A protein and the small-molecule ligand that binds it are described below.
Small molecule (SMILES): CC(C)CCC[C@@H](C)[C@H]1CC[C@H]2[C@@H]3CC=C4C[C@@H](O)CC[C@]4(C)[C@H]3CC[C@]12C

Sequence of chain 1.D:
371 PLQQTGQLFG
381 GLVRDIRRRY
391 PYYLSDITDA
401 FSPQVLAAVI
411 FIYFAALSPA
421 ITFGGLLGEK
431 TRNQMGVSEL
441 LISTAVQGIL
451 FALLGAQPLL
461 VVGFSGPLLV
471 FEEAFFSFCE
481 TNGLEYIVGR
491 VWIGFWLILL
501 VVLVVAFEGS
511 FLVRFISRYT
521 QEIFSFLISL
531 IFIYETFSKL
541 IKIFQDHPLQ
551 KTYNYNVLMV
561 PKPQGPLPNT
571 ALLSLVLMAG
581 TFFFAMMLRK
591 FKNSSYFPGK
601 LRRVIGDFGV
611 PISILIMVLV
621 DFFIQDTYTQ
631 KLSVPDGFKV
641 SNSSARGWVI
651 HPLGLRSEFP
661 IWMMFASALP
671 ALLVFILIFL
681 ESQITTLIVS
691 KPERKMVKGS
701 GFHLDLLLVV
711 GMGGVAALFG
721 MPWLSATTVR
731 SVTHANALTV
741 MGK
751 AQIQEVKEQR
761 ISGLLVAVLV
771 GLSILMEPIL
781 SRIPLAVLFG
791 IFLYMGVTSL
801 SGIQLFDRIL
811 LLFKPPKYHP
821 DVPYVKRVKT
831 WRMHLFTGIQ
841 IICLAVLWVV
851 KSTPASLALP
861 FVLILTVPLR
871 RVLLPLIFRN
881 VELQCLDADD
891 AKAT

Binding-site contacts:
Ligand atom C13 contacts residue HIS834 of chain 1.D at 4.4 Å.
Ligand atom C15 contacts residue PRO816 of chain 1.D at 4.0 Å (hydrophobic).
Ligand atom C2 contacts residue TRP831 of chain 1.D at 4.5 Å (hydrophobic).
Ligand atom C11 contacts residue TRP831 of chain 1.D at 3.8 Å (hydrophobic).
Ligand atom C22 contacts residue PIO1 of chain 1.J at 3.6 Å.
Ligand atom C23 contacts residue LEU812 of chain 1.D at 4.2 Å (hydrophobic).
Ligand atom C18 contacts residue TRP831 of chain 1.D at 4.3 Å (hydrophobic).
Ligand atom C24 contacts residue LEU812 of chain 1.D at 3.5 Å (hydrophobic).
Ligand atom C15 contacts residue PIO1 of chain 1.J at 4.0 Å.
Ligand atom C18 contacts residue THR830 of chain 1.D at 4.0 Å.
Ligand atom C23 contacts residue PIO1 of chain 1.J at 3.6 Å.
Ligand atom C20 contacts residue HIS834 of chain 1.D at 4.3 Å.
Ligand atom C16 contacts residue PIO1 of chain 1.J at 3.9 Å.
Ligand atom C19 contacts residue TRP831 of chain 1.D at 3.7 Å (hydrophobic).
Ligand atom C27 contacts residue LEU812 of chain 1.D at 4.3 Å (hydrophobic).
Ligand atom C22 contacts residue LEU812 of chain 1.D at 4.1 Å (hydrophobic).
Ligand atom C24 contacts residue PIO1 of chain 1.J at 4.0 Å.
Ligand atom C18 contacts residue HIS834 of chain 1.D at 3.1 Å.
Ligand atom C1 contacts residue TRP831 of chain 1.D at 4.5 Å (hydrophobic).
Ligand atom C17 contacts residue PIO1 of chain 1.J at 4.3 Å.